Binding-site contacts:
Ligand atom CE2 contacts residue SER91 of chain 1.A at 3.3 Å.
Ligand atom N contacts residue THR56 of chain 1.B at 2.9 Å (h-bond).
Ligand atom O2P contacts residue PRO57 of chain 1.B at 3.3 Å.
Ligand atom CB contacts residue SER106 of chain 1.B at 3.4 Å.
Ligand atom O2P contacts residue ARG58 of chain 1.B at 2.9 Å (salt-bridge).
Ligand atom CA contacts residue ASN93 of chain 1.A at 3.4 Å.
Ligand atom O contacts residue SER55 of chain 1.B at 3.2 Å.
Ligand atom OD1 contacts residue VAL94 of chain 1.A at 2.9 Å (h-bond).
Ligand atom O contacts residue TYR109 of chain 1.B at 2.8 Å (h-bond).
Ligand atom CG2 contacts residue SER108 of chain 1.B at 3.5 Å.
Ligand atom N contacts residue ASN93 of chain 1.A at 3.1 Å (h-bond).
Ligand atom P contacts residue SER60 of chain 1.B at 3.5 Å.
Ligand atom CD1 contacts residue TYR109 of chain 1.B at 3.4 Å (hydrophobic).
Ligand atom CG contacts residue ASN93 of chain 1.A at 3.3 Å.
Ligand atom O contacts residue TYR63 of chain 1.B at 3.5 Å.
Ligand atom N contacts residue SER106 of chain 1.B at 3.5 Å (h-bond).
Ligand atom O1P contacts residue SER60 of chain 1.B at 3.0 Å (h-bond).
Ligand atom O1P contacts residue SER55 of chain 1.B at 2.7 Å (h-bond).
Ligand atom O3P contacts residue SER60 of chain 1.B at 2.6 Å (h-bond).
Ligand atom OG1 contacts residue THR56 of chain 1.B at 3.2 Å (h-bond).
Ligand atom OG1 contacts residue SER106 of chain 1.B at 2.7 Å (h-bond).
Ligand atom CG1 contacts residue SER106 of chain 1.B at 3.5 Å.
Ligand atom CB contacts residue SER106 of chain 1.B at 3.5 Å.
Ligand atom O contacts residue THR56 of chain 1.B at 2.9 Å (h-bond).
Ligand atom CA contacts residue TYR63 of chain 1.B at 3.4 Å (hydrophobic).
Ligand atom O3P contacts residue ARG58 of chain 1.B at 2.8 Å (salt-bridge).
Ligand atom CE1 contacts residue TYR109 of chain 1.B at 3.3 Å (hydrophobic).
Ligand atom CZ contacts residue SER91 of chain 1.A at 3.4 Å.
Ligand atom OD1 contacts residue ASN93 of chain 1.A at 3.2 Å.
Ligand atom CB contacts residue TYR63 of chain 1.B at 3.5 Å (hydrophobic).
Ligand atom O1P contacts residue ARG58 of chain 1.B at 3.4 Å (salt-bridge).
Ligand atom N contacts residue TYR63 of chain 1.B at 3.0 Å (h-bond).
Ligand atom CA contacts residue PHE92 of chain 1.A at 3.1 Å (hydrophobic).
Ligand atom CG2 contacts residue THR107 of chain 1.B at 3.6 Å.
Ligand atom OH contacts residue TYR109 of chain 1.B at 3.4 Å (h-bond).
Ligand atom ND2 contacts residue VAL94 of chain 1.A at 3.1 Å (h-bond).
Ligand atom O1P contacts residue GLY59 of chain 1.B at 2.9 Å (h-bond).
Ligand atom OH contacts residue SER91 of chain 1.A at 2.7 Å (h-bond).
Ligand atom C contacts residue THR56 of chain 1.B at 3.5 Å.
Ligand atom CA contacts residue THR56 of chain 1.B at 3.2 Å.

This protein binds this small molecule.
Small molecule (SMILES): CC(C)[C@H](NC(=O)[C@H](Cc1ccc(O)cc1)NC(=O)[C@H](CC(N)=O)NC(=O)CNC(=O)[C@@H](N)CCCC[NH3+])C(=O)N[C@H](C(=O)N[C@H](C(=O)N[C@H](C(=O)N[C@@H](CC1=CNCN1)C(=O)O)[C@@H](C)OP(=O)(O)O)[C@@H](C)O)C(C)C

Sequence of chain 1.A:
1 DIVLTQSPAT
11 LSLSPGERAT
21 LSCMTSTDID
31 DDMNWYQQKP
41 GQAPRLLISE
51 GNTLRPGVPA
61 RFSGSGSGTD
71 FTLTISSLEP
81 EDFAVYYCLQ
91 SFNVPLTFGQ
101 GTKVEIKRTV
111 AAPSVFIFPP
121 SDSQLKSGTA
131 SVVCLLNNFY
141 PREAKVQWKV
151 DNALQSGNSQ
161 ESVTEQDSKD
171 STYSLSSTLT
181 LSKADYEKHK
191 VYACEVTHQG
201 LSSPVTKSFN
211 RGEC

Sequence of chain 1.B:
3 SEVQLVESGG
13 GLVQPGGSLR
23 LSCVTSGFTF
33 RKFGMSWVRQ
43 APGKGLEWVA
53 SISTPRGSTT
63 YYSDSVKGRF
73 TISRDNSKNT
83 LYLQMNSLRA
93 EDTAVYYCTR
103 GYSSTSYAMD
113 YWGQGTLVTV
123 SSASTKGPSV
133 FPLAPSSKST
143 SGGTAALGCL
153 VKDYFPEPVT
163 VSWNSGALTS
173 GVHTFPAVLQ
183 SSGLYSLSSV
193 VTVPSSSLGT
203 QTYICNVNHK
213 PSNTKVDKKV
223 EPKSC